Sequence of chain 1.D:
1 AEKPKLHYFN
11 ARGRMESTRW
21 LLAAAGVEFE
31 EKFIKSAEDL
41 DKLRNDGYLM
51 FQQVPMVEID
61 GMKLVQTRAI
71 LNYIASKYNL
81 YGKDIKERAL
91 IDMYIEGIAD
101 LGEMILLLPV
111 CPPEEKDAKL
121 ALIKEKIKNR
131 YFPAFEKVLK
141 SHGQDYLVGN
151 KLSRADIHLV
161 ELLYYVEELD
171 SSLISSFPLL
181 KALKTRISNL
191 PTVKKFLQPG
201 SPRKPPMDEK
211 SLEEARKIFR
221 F

This protein binds this small molecule.
Small molecule (SMILES): C=C(CC)C(=O)c1ccc(OCC(=O)O)c(Cl)c1Cl

Binding-site contacts:
Ligand atom C5 contacts residue PHE221 of chain 1.D at 4.2 Å (hydrophobic).
Ligand atom C12 contacts residue PHE219 of chain 1.D at 3.5 Å (hydrophobic).
Ligand atom C11 contacts residue LEU106 of chain 1.D at 3.6 Å (hydrophobic).
Ligand atom CL1 contacts residue ALA215 of chain 1.D at 4.0 Å.
Ligand atom O contacts residue TYR8 of chain 1.D at 2.6 Å (h-bond).
Ligand atom C13 contacts residue VAL54 of chain 1.D at 3.6 Å (hydrophobic).
Ligand atom CL1 contacts residue TYR8 of chain 1.D at 3.6 Å.
Ligand atom O1 contacts residue LEU106 of chain 1.D at 3.1 Å.
Ligand atom O2 contacts residue PHE219 of chain 1.D at 3.1 Å.
Ligand atom OXT contacts residue VAL54 of chain 1.D at 2.7 Å (h-bond).
Ligand atom C7 contacts residue LEU106 of chain 1.D at 4.2 Å (hydrophobic).
Ligand atom C10 contacts residue LEU107 of chain 1.D at 4.2 Å (hydrophobic).
Ligand atom O contacts residue VAL54 of chain 1.D at 4.0 Å.
Ligand atom CL1 contacts residue PHE9 of chain 1.D at 3.6 Å.
Ligand atom C1 contacts residue TYR8 of chain 1.D at 3.2 Å (hydrophobic).
Ligand atom C3 contacts residue TYR8 of chain 1.D at 3.9 Å (hydrophobic).
Ligand atom C2 contacts residue PHE221 of chain 1.D at 4.2 Å (hydrophobic).
Ligand atom C2 contacts residue TYR8 of chain 1.D at 3.2 Å (hydrophobic).
Ligand atom C11 contacts residue MET207 of chain 1.D at 3.7 Å (hydrophobic).
Ligand atom C6 contacts residue PHE221 of chain 1.D at 3.9 Å (hydrophobic).
Ligand atom C9 contacts residue PHE221 of chain 1.D at 3.8 Å (hydrophobic).
Ligand atom C10 contacts residue VAL110 of chain 1.D at 3.4 Å (hydrophobic).
Ligand atom C4 contacts residue PHE221 of chain 1.D at 4.3 Å (hydrophobic).
Ligand atom C13 contacts residue TYR8 of chain 1.D at 3.5 Å (hydrophobic).
Ligand atom CL2 contacts residue MET207 of chain 1.D at 3.2 Å.
Ligand atom C12 contacts residue TYR8 of chain 1.D at 4.0 Å (hydrophobic).
Ligand atom CL1 contacts residue PHE219 of chain 1.D at 3.6 Å.
Ligand atom O2 contacts residue TYR8 of chain 1.D at 3.2 Å (h-bond).
Ligand atom C10 contacts residue PHE221 of chain 1.D at 3.9 Å (hydrophobic).
Ligand atom C9 contacts residue LEU212 of chain 1.D at 4.0 Å (hydrophobic).
Ligand atom O contacts residue ARG14 of chain 1.D at 3.5 Å.
Ligand atom CL2 contacts residue GLY13 of chain 1.D at 3.7 Å.
Ligand atom C9 contacts residue VAL110 of chain 1.D at 3.3 Å (hydrophobic).
Ligand atom C3 contacts residue GLY13 of chain 1.D at 4.0 Å.
Ligand atom C3 contacts residue PHE221 of chain 1.D at 4.2 Å (hydrophobic).
Ligand atom C8 contacts residue LEU106 of chain 1.D at 4.0 Å (hydrophobic).
Ligand atom OXT contacts residue TYR8 of chain 1.D at 4.2 Å.
Ligand atom C1 contacts residue PHE221 of chain 1.D at 3.9 Å (hydrophobic).
Ligand atom C6 contacts residue TYR8 of chain 1.D at 3.8 Å (hydrophobic).
Ligand atom C1 contacts residue PHE219 of chain 1.D at 3.9 Å (hydrophobic).